Sequence of chain 1.A:
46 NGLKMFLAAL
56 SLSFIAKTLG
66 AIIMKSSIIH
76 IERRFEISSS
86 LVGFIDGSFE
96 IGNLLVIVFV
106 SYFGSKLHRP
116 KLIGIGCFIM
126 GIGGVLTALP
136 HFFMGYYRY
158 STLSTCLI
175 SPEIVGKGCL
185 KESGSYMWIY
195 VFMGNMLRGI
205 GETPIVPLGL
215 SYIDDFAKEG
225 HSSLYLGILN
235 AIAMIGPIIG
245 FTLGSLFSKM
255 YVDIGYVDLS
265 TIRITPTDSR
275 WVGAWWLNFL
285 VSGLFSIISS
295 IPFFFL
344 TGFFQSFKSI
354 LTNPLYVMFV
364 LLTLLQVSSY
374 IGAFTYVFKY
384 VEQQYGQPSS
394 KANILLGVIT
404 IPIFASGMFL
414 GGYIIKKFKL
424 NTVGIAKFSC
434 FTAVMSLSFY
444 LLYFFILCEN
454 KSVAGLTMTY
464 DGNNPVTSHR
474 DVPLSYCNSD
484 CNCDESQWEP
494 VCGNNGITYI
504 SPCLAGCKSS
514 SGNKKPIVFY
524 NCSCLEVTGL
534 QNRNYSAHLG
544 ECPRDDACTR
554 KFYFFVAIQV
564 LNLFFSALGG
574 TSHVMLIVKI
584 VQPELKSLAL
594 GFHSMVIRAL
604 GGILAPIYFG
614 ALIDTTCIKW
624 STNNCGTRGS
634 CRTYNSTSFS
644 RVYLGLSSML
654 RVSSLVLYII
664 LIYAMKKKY

Binding-site contacts:
Ligand atom C7 contacts residue ASN537 of chain 1.A at 3.2 Å.
Ligand atom C8 contacts residue NAG1 of chain 1.B at 3.1 Å.
Ligand atom C4 contacts residue ASN537 of chain 1.A at 4.5 Å.
Ligand atom N2 contacts residue NAG1 of chain 1.B at 4.4 Å.
Ligand atom C7 contacts residue NAG1 of chain 1.B at 3.3 Å.
Ligand atom C5 contacts residue ASN537 of chain 1.A at 3.8 Å.
Ligand atom C3 contacts residue ASN537 of chain 1.A at 4.1 Å.
Ligand atom C2 contacts residue ASN537 of chain 1.A at 2.8 Å.
Ligand atom O7 contacts residue ASN537 of chain 1.A at 2.5 Å (h-bond).
Ligand atom N2 contacts residue ASN537 of chain 1.A at 3.1 Å (h-bond).
Ligand atom O7 contacts residue NAG1 of chain 1.B at 3.0 Å (h-bond).
Ligand atom C1 contacts residue ASN537 of chain 1.A at 1.6 Å.
Ligand atom O5 contacts residue ASN537 of chain 1.A at 2.5 Å (h-bond).

This protein binds this small molecule.
Small molecule (SMILES): CC(=O)N[C@@H]1[C@@H](O)[C@H](O)[C@@H](CO)O[C@H]1O